The small molecule below binds the protein below.
Small molecule (SMILES): CC(=O)N[C@@H]1[C@@H](O)[C@H](O)[C@@H](CO)O[C@H]1O

Sequence of chain 1.A:
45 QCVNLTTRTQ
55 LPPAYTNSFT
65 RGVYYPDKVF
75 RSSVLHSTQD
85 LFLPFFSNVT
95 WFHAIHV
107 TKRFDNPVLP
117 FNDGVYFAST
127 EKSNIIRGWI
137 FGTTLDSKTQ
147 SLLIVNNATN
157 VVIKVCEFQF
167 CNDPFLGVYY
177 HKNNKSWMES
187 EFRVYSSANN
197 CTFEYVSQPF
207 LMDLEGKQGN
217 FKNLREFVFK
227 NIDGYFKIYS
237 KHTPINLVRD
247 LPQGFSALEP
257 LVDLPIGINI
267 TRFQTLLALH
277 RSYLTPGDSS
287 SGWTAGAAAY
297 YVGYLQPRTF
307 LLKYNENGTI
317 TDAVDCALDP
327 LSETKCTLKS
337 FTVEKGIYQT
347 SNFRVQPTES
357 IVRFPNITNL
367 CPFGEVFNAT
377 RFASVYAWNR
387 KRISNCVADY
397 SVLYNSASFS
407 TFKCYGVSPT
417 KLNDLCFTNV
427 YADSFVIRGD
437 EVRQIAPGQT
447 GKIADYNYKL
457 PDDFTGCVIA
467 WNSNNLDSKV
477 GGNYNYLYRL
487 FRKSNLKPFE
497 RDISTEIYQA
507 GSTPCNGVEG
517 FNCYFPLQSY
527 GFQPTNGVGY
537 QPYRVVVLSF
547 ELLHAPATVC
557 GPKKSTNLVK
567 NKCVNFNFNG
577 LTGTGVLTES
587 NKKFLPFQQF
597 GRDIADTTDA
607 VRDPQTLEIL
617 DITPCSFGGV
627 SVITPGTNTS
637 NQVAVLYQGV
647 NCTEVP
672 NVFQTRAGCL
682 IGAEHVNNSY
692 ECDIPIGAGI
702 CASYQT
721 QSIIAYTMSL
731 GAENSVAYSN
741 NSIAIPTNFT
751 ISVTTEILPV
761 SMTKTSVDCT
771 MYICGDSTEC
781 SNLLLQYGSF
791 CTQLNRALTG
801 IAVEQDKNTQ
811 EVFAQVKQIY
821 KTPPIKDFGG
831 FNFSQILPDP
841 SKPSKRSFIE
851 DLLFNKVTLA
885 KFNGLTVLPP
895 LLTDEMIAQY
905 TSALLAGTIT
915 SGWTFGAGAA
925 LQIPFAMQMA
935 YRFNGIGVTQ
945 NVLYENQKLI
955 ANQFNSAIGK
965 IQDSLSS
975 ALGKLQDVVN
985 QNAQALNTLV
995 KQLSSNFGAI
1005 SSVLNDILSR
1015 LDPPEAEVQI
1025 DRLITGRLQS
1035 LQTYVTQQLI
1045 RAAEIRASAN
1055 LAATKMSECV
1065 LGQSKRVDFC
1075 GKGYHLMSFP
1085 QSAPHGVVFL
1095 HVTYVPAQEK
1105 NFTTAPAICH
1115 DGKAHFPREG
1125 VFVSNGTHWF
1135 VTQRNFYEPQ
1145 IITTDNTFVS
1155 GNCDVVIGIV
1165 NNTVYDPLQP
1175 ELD

Binding-site contacts:
Ligand atom C8 contacts residue ASN265 of chain 1.A at 4.1 Å.
Ligand atom C5 contacts residue THR267 of chain 1.A at 3.5 Å.
Ligand atom C2 contacts residue ASN265 of chain 1.A at 2.4 Å.
Ligand atom C3 contacts residue ASN265 of chain 1.A at 3.8 Å.
Ligand atom C1 contacts residue THR139 of chain 1.A at 4.3 Å.
Ligand atom N2 contacts residue ASN265 of chain 1.A at 2.9 Å (h-bond).
Ligand atom O5 contacts residue THR139 of chain 1.A at 3.7 Å.
Ligand atom O6 contacts residue THR139 of chain 1.A at 3.4 Å.
Ligand atom O7 contacts residue ASN265 of chain 1.A at 2.9 Å (h-bond).
Ligand atom C6 contacts residue THR139 of chain 1.A at 3.7 Å.
Ligand atom C7 contacts residue ASN265 of chain 1.A at 3.1 Å.
Ligand atom C4 contacts residue ASN265 of chain 1.A at 4.2 Å.
Ligand atom O5 contacts residue ASN265 of chain 1.A at 2.4 Å (h-bond).
Ligand atom C5 contacts residue ASN265 of chain 1.A at 3.7 Å.
Ligand atom C1 contacts residue ASN265 of chain 1.A at 1.4 Å.
Ligand atom C1 contacts residue THR267 of chain 1.A at 3.5 Å.
Ligand atom C6 contacts residue THR267 of chain 1.A at 4.2 Å.
Ligand atom O5 contacts residue THR267 of chain 1.A at 3.5 Å (h-bond).